Binding-site contacts:
Ligand atom C17 contacts residue CYS43 of chain 2.A at 1.8 Å (hydrophobic).
Ligand atom C14 contacts residue ASN47 of chain 2.A at 3.6 Å.
Ligand atom C16 contacts residue ASN47 of chain 2.A at 3.3 Å.
Ligand atom C9 contacts residue ILE173 of chain 2.A at 4.2 Å (hydrophobic).
Ligand atom C10 contacts residue ILE224 of chain 2.A at 4.2 Å (hydrophobic).
Ligand atom N1 contacts residue LEU223 of chain 2.A at 3.8 Å.
Ligand atom C13 contacts residue PRO172 of chain 2.A at 3.6 Å (hydrophobic).
Ligand atom C17 contacts residue ARG46 of chain 2.A at 3.6 Å.
Ligand atom C8 contacts residue PRO172 of chain 2.A at 4.0 Å (hydrophobic).
Ligand atom C10 contacts residue VAL5 of chain 2.B at 3.8 Å (hydrophobic).
Ligand atom C15 contacts residue ASN47 of chain 2.A at 3.8 Å.
Ligand atom C2 contacts residue LEU223 of chain 2.A at 3.9 Å (hydrophobic).
Ligand atom C16 contacts residue ILE173 of chain 2.A at 4.0 Å (hydrophobic).
Ligand atom C17 contacts residue ASN47 of chain 2.A at 3.1 Å.
Ligand atom O2 contacts residue ILE224 of chain 2.A at 3.7 Å.
Ligand atom O1 contacts residue VAL5 of chain 2.B at 4.2 Å.
Ligand atom C5 contacts residue VAL5 of chain 2.B at 4.0 Å (hydrophobic).
Ligand atom C9 contacts residue PRO172 of chain 2.A at 3.3 Å (hydrophobic).
Ligand atom C16 contacts residue CYS43 of chain 2.A at 2.6 Å (hydrophobic).
Ligand atom O3 contacts residue ILE173 of chain 2.A at 3.8 Å.
Ligand atom C9 contacts residue GLY176 of chain 2.A at 4.0 Å.
Ligand atom C9 contacts residue VAL5 of chain 2.B at 3.8 Å (hydrophobic).
Ligand atom O3 contacts residue CYS43 of chain 2.A at 3.0 Å (h-bond).
Ligand atom C8 contacts residue VAL5 of chain 2.B at 4.1 Å (hydrophobic).
Ligand atom N3 contacts residue CYS43 of chain 2.A at 3.6 Å.
Ligand atom N3 contacts residue ASN47 of chain 2.A at 2.7 Å (h-bond).
Ligand atom C8 contacts residue ILE173 of chain 2.A at 4.0 Å (hydrophobic).
Ligand atom C15 contacts residue ILE173 of chain 2.A at 3.6 Å (hydrophobic).
Ligand atom C8 contacts residue GLY176 of chain 2.A at 4.2 Å.
Ligand atom C12 contacts residue PRO172 of chain 2.A at 4.1 Å (hydrophobic).
Ligand atom C3 contacts residue VAL5 of chain 2.B at 3.8 Å (hydrophobic).
Ligand atom C19 contacts residue ASN47 of chain 2.A at 3.5 Å.
Ligand atom C9 contacts residue ILE224 of chain 2.A at 4.2 Å (hydrophobic).
Ligand atom C6 contacts residue VAL5 of chain 2.B at 3.8 Å (hydrophobic).
Ligand atom N3 contacts residue ILE173 of chain 2.A at 4.1 Å.
Ligand atom C8 contacts residue LYS127 of chain 2.A at 3.8 Å.
Ligand atom N3 contacts residue PHE124 of chain 2.A at 4.1 Å.
Ligand atom C18 contacts residue ASN47 of chain 2.A at 2.6 Å.
Ligand atom C7 contacts residue PHE124 of chain 2.A at 4.2 Å (hydrophobic).
Ligand atom C7 contacts residue LYS127 of chain 2.A at 3.8 Å.

The small molecule below binds the protein below.
Small molecule (SMILES): NC1CCC(Oc2ccccc2)(C(=O)N2CCC(CNC(=O)CCl)CC2)CC1

Sequence of chain 2.B:
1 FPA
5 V

Sequence of chain 2.A:
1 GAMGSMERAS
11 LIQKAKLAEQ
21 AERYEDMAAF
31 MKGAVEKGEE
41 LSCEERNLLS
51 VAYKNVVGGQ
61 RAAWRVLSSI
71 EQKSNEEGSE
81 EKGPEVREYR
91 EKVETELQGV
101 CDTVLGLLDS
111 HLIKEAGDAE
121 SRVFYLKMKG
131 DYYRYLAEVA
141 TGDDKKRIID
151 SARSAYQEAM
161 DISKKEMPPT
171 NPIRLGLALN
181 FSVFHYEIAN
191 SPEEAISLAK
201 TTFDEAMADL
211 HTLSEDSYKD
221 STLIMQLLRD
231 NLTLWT